Binding-site contacts:
Ligand atom C14 contacts residue MET195 of chain 45.A at 3.9 Å (hydrophobic).
Ligand atom C5 contacts residue TRP203 of chain 45.A at 3.8 Å (hydrophobic).
Ligand atom C2 contacts residue ASP112 of chain 45.A at 2.8 Å.
Ligand atom C16 contacts residue ILE111 of chain 45.A at 3.5 Å (hydrophobic).
Ligand atom C15 contacts residue VAL192 of chain 45.A at 3.2 Å (hydrophobic).
Ligand atom N6 contacts residue ILE24 of chain 45.C at 3.9 Å.
Ligand atom C3 contacts residue ASP112 of chain 45.A at 3.0 Å.
Ligand atom C2 contacts residue THR114 of chain 45.A at 3.6 Å.
Ligand atom C19 contacts residue VAL192 of chain 45.A at 3.4 Å (hydrophobic).
Ligand atom N2 contacts residue TRP203 of chain 45.A at 3.9 Å.
Ligand atom C13 contacts residue MET195 of chain 45.A at 3.9 Å (hydrophobic).
Ligand atom O1 contacts residue MET195 of chain 45.A at 3.2 Å.
Ligand atom N5 contacts residue PHE137 of chain 45.A at 3.5 Å.
Ligand atom N1 contacts residue ASP112 of chain 45.A at 3.9 Å.
Ligand atom C8 contacts residue TYR201 of chain 45.A at 3.3 Å (hydrophobic).
Ligand atom O3 contacts residue ILE113 of chain 45.A at 3.0 Å (h-bond).
Ligand atom N1 contacts residue THR114 of chain 45.A at 4.0 Å.
Ligand atom C4 contacts residue TRP203 of chain 45.A at 4.0 Å (hydrophobic).
Ligand atom C13 contacts residue PHE135 of chain 45.A at 3.4 Å (hydrophobic).
Ligand atom C7 contacts residue ASN228 of chain 45.A at 3.8 Å.
Ligand atom O2 contacts residue PHE233 of chain 45.A at 3.0 Å.
Ligand atom O2 contacts residue PHE137 of chain 45.A at 4.0 Å.
Ligand atom C17 contacts residue PHE155 of chain 45.A at 3.7 Å (hydrophobic).
Ligand atom C14 contacts residue PHE135 of chain 45.A at 3.7 Å (hydrophobic).
Ligand atom C17 contacts residue PHE135 of chain 45.A at 3.9 Å (hydrophobic).
Ligand atom C13 contacts residue ILE111 of chain 45.A at 4.0 Å (hydrophobic).
Ligand atom C12 contacts residue MET195 of chain 45.A at 3.8 Å (hydrophobic).
Ligand atom N5 contacts residue PHE233 of chain 45.A at 3.2 Å.
Ligand atom C16 contacts residue PHE135 of chain 45.A at 3.4 Å (hydrophobic).
Ligand atom C19 contacts residue ILE24 of chain 45.C at 3.5 Å (hydrophobic).
Ligand atom C9 contacts residue ILE113 of chain 45.A at 3.7 Å (hydrophobic).
Ligand atom C22 contacts residue VAL179 of chain 45.A at 3.4 Å (hydrophobic).
Ligand atom O3 contacts residue ASP112 of chain 45.A at 3.6 Å.
Ligand atom C16 contacts residue PHE155 of chain 45.A at 3.9 Å (hydrophobic).
Ligand atom C15 contacts residue MET195 of chain 45.A at 3.8 Å (hydrophobic).
Ligand atom C18 contacts residue PHE155 of chain 45.A at 3.9 Å (hydrophobic).
Ligand atom N6 contacts residue PHE155 of chain 45.A at 3.8 Å.
Ligand atom C14 contacts residue PHE155 of chain 45.A at 3.9 Å (hydrophobic).
Ligand atom C7 contacts residue TYR201 of chain 45.A at 3.8 Å (hydrophobic).
Ligand atom N4 contacts residue TRP203 of chain 45.A at 3.6 Å (h-bond).

Sequence of chain 41.C:
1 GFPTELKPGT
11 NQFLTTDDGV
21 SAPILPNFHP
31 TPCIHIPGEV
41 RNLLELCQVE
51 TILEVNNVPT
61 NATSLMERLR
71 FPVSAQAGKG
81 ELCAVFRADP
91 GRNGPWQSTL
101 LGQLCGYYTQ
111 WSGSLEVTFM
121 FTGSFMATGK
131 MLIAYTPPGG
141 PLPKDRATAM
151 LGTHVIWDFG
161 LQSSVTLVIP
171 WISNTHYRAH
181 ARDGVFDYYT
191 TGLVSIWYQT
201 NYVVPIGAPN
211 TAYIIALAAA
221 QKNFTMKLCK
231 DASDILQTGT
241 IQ

Sequence of chain 45.C:
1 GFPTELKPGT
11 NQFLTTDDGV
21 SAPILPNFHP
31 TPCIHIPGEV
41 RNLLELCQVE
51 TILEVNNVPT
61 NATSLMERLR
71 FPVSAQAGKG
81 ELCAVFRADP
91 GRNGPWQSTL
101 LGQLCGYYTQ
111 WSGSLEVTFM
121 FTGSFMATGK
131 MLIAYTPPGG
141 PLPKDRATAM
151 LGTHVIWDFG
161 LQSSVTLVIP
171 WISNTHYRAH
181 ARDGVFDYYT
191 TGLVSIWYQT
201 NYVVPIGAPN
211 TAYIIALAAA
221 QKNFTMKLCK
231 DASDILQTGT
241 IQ

Sequence of chain 45.A:
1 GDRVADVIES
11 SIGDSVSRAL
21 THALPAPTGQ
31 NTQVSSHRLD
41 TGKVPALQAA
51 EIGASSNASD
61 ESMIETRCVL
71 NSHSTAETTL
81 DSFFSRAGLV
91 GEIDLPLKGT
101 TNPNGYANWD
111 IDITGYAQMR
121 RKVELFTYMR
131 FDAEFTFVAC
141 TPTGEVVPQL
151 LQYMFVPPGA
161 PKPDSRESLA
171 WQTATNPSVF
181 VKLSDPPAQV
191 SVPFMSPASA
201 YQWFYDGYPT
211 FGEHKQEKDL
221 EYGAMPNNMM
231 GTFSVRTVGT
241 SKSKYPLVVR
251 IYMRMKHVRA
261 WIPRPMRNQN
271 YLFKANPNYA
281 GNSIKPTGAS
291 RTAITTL

This small molecule binds to this protein.
Small molecule (SMILES): Cc1nc(-c2ccc(OCCCCCN3CCN(c4ccnc(N)c4)C3=O)cc2)no1